Sequence of chain 1.F:
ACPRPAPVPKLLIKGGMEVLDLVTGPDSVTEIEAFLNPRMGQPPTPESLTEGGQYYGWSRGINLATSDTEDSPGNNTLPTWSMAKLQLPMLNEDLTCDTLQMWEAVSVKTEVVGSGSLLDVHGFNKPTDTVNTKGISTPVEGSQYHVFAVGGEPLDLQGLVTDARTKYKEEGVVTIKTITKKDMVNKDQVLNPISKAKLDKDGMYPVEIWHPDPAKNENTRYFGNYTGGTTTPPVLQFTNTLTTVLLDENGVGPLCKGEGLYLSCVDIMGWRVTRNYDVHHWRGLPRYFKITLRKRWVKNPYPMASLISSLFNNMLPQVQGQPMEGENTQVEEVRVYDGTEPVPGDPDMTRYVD

This small molecule binds to this protein.
Small molecule (SMILES): CC(=O)N[C@@H]1[C@@H](O[C@@H]2O[C@H](CO)[C@H](O)[C@H](O[C@]3(C(=O)O)C[C@H](O)[C@@H](NC(C)=O)[C@H]([C@H](O)[C@H](O)CO)O3)[C@H]2O)[C@H](O)[C@@H](CO[C@]2(C(=O)O)C[C@H](O)[C@@H](NC(C)=O)[C@H]([C@H](O)[C@H](O)CO)O2)O[C@H]1O

Binding-site contacts:
Ligand atom O1A contacts residue ARG77 of chain 2.F at 3.0 Å (salt-bridge).
Ligand atom C1 contacts residue SER89 of chain 2.F at 4.2 Å.
Ligand atom C11 contacts residue ASP85 of chain 1.F at 4.2 Å.
Ligand atom C6 contacts residue ASN93 of chain 2.F at 3.1 Å.
Ligand atom O3 contacts residue GLY78 of chain 2.F at 3.6 Å.
Ligand atom O1A contacts residue SER89 of chain 2.F at 4.1 Å.
Ligand atom O8 contacts residue ARG77 of chain 2.F at 3.1 Å (salt-bridge).
Ligand atom C4 contacts residue TYR72 of chain 2.F at 3.4 Å (hydrophobic).
Ligand atom O6 contacts residue ASN93 of chain 2.F at 3.0 Å (h-bond).
Ligand atom C3 contacts residue GLY78 of chain 2.F at 4.1 Å.
Ligand atom C4 contacts residue HIS298 of chain 2.F at 4.0 Å.
Ligand atom O1B contacts residue ARG77 of chain 2.F at 2.5 Å (salt-bridge).
Ligand atom C10 contacts residue TYR72 of chain 2.F at 4.1 Å (hydrophobic).
Ligand atom O3 contacts residue VAL296 of chain 2.F at 4.3 Å.
Ligand atom O4 contacts residue ASN80 of chain 2.F at 4.0 Å.
Ligand atom O1A contacts residue GLY78 of chain 2.F at 3.7 Å.
Ligand atom O4 contacts residue ILE79 of chain 2.F at 3.6 Å (h-bond).
Ligand atom C5 contacts residue ASN93 of chain 2.F at 4.1 Å.
Ligand atom C3 contacts residue ARG77 of chain 2.F at 4.1 Å.
Ligand atom N5 contacts residue TYR72 of chain 2.F at 3.0 Å (h-bond).
Ligand atom O4 contacts residue TYR72 of chain 2.F at 3.8 Å.
Ligand atom C5 contacts residue TYR72 of chain 2.F at 3.5 Å (hydrophobic).
Ligand atom C3 contacts residue GLY78 of chain 2.F at 3.9 Å.
Ligand atom C4 contacts residue GLY78 of chain 2.F at 3.4 Å.
Ligand atom C2 contacts residue GLY78 of chain 2.F at 4.1 Å.
Ligand atom C1 contacts residue TYR72 of chain 2.F at 4.0 Å (hydrophobic).
Ligand atom C8 contacts residue ARG77 of chain 2.F at 4.1 Å.
Ligand atom O8 contacts residue GLU87 of chain 2.F at 3.9 Å.
Ligand atom C3 contacts residue VAL296 of chain 2.F at 3.7 Å (hydrophobic).
Ligand atom O1B contacts residue SER89 of chain 2.F at 3.5 Å (h-bond).
Ligand atom C1 contacts residue ARG77 of chain 2.F at 3.1 Å.
Ligand atom O1A contacts residue TYR72 of chain 2.F at 3.1 Å.
Ligand atom O4 contacts residue HIS298 of chain 2.F at 3.0 Å (h-bond).
Ligand atom O4 contacts residue GLY78 of chain 2.F at 3.2 Å.
Ligand atom C1 contacts residue GLY78 of chain 2.F at 4.1 Å.
Ligand atom O4 contacts residue THR291 of chain 2.F at 3.4 Å.
Ligand atom C3 contacts residue HIS298 of chain 2.F at 4.1 Å.
Ligand atom C6 contacts residue TYR72 of chain 2.F at 3.8 Å (hydrophobic).
Ligand atom O8 contacts residue TYR72 of chain 2.F at 3.9 Å.
Ligand atom C6 contacts residue ARG77 of chain 2.F at 4.3 Å.

Sequence of chain 2.F:
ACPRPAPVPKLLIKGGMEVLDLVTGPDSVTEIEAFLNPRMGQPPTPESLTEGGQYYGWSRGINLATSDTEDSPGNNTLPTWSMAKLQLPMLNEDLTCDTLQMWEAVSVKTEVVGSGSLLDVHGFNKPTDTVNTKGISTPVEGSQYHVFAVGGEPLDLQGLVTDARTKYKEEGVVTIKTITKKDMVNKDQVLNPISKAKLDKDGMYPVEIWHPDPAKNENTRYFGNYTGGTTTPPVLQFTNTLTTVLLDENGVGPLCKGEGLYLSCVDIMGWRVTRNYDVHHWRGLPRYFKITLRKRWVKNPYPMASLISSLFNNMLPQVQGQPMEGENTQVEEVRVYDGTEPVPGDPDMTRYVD